Binding-site contacts:
Ligand atom O6 contacts residue ASN616 of chain 1.A at 4.3 Å.
Ligand atom C5 contacts residue ASN616 of chain 1.A at 3.5 Å.
Ligand atom O5 contacts residue ASN616 of chain 1.A at 2.2 Å (h-bond).
Ligand atom C6 contacts residue ASN616 of chain 1.A at 4.5 Å.
Ligand atom C8 contacts residue THR618 of chain 1.A at 2.7 Å.
Ligand atom C8 contacts residue GLU619 of chain 1.A at 3.1 Å.
Ligand atom N2 contacts residue ASN616 of chain 1.A at 3.1 Å (h-bond).
Ligand atom C7 contacts residue GLU619 of chain 1.A at 4.4 Å.
Ligand atom C2 contacts residue ASN616 of chain 1.A at 2.5 Å.
Ligand atom C1 contacts residue ASN616 of chain 1.A at 1.4 Å.
Ligand atom N2 contacts residue GLU619 of chain 1.A at 4.3 Å.
Ligand atom N2 contacts residue THR618 of chain 1.A at 3.1 Å (h-bond).
Ligand atom C4 contacts residue ASN616 of chain 1.A at 4.1 Å.
Ligand atom C7 contacts residue THR618 of chain 1.A at 3.0 Å.
Ligand atom C2 contacts residue THR618 of chain 1.A at 4.1 Å.
Ligand atom C3 contacts residue ASN616 of chain 1.A at 3.8 Å.
Ligand atom C7 contacts residue ASN616 of chain 1.A at 4.4 Å.
Ligand atom O7 contacts residue THR618 of chain 1.A at 3.7 Å.

The protein below binds the small molecule below.
Small molecule (SMILES): CC(=O)N[C@@H]1[C@@H](O)[C@H](O)[C@@H](CO)O[C@H]1O

Sequence of chain 1.A:
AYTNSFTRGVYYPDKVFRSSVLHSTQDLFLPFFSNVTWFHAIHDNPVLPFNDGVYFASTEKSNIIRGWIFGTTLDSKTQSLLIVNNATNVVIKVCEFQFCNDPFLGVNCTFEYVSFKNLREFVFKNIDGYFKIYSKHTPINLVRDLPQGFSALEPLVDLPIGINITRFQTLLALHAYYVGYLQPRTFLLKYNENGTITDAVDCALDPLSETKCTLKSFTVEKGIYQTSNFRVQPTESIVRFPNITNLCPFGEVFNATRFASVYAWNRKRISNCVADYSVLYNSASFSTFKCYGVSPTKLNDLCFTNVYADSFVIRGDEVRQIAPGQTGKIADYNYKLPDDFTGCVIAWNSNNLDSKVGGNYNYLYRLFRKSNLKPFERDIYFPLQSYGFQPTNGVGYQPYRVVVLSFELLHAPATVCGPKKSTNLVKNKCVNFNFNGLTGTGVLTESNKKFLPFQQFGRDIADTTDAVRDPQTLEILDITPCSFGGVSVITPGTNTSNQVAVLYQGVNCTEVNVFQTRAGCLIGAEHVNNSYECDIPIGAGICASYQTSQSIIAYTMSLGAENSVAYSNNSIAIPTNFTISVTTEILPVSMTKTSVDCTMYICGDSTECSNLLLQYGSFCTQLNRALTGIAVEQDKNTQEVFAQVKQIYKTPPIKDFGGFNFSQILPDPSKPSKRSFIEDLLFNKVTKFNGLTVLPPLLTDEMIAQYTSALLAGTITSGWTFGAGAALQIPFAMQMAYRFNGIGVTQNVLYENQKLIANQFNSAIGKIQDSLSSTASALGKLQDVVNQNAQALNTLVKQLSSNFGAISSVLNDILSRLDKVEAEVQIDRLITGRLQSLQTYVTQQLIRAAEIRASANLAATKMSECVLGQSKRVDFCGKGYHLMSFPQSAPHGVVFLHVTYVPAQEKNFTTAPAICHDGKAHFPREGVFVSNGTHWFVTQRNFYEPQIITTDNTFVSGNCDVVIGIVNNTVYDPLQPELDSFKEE